Sequence of chain 1.B:
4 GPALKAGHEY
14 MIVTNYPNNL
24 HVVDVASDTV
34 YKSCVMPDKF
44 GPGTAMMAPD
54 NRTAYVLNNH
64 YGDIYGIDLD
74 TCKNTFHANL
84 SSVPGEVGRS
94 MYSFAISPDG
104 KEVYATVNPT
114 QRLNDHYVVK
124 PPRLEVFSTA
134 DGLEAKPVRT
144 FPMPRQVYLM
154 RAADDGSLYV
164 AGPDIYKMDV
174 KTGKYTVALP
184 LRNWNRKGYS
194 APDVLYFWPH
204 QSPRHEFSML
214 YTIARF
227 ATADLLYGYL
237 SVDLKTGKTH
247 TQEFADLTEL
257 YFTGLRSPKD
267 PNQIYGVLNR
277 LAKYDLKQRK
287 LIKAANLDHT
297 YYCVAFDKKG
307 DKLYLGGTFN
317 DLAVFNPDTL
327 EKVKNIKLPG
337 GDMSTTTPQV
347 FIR

This protein binds this small molecule.
Small molecule (SMILES): NNc1ccc([N+](=O)[O-])cc1

Binding-site contacts:
Ligand atom C3 contacts residue LEU198 of chain 1.B at 3.6 Å (hydrophobic).
Ligand atom C6 contacts residue PHE258 of chain 1.B at 3.9 Å (hydrophobic).
Ligand atom C6 contacts residue ASP33 of chain 1.C at 3.0 Å.
Ligand atom C5 contacts residue ASP33 of chain 1.C at 4.2 Å.
Ligand atom N1 contacts residue PRO13 of chain 1.C at 4.0 Å.
Ligand atom C1 contacts residue PHE258 of chain 1.B at 4.0 Å (hydrophobic).
Ligand atom C3 contacts residue ASP12 of chain 1.C at 4.3 Å.
Ligand atom C5 contacts residue GLY36 of chain 1.C at 3.6 Å.
Ligand atom C6 contacts residue GLY36 of chain 1.C at 3.1 Å.
Ligand atom C2 contacts residue ASP12 of chain 1.C at 3.3 Å.
Ligand atom N2 contacts residue GLY36 of chain 1.C at 4.1 Å.
Ligand atom N4 contacts residue THR341 of chain 1.B at 4.3 Å.
Ligand atom C3 contacts residue PHE258 of chain 1.B at 4.0 Å (hydrophobic).
Ligand atom C2 contacts residue TRQ43 of chain 1.C at 4.2 Å.
Ligand atom C6 contacts residue CYS37 of chain 1.C at 4.2 Å (hydrophobic).
Ligand atom N4 contacts residue PHE200 of chain 1.B at 3.9 Å.
Ligand atom N1 contacts residue TRQ43 of chain 1.C at 1.4 Å.
Ligand atom N2 contacts residue TRQ43 of chain 1.C at 2.4 Å.
Ligand atom C1 contacts residue GLY36 of chain 1.C at 3.7 Å.
Ligand atom C2 contacts residue PHE258 of chain 1.B at 3.8 Å (hydrophobic).
Ligand atom C5 contacts residue TYR298 of chain 1.B at 3.9 Å (hydrophobic).
Ligand atom N2 contacts residue ASP12 of chain 1.C at 3.5 Å (salt-bridge).
Ligand atom N1 contacts residue ASP12 of chain 1.C at 2.8 Å (salt-bridge).
Ligand atom O4 contacts residue PHE200 of chain 1.B at 3.0 Å.
Ligand atom N1 contacts residue ASP33 of chain 1.C at 3.8 Å.
Ligand atom C1 contacts residue ASP33 of chain 1.C at 3.2 Å.
Ligand atom O3 contacts residue TRP201 of chain 1.B at 2.9 Å.
Ligand atom O4 contacts residue LEU198 of chain 1.B at 3.4 Å.
Ligand atom C4 contacts residue PHE258 of chain 1.B at 3.9 Å (hydrophobic).
Ligand atom C1 contacts residue TRQ43 of chain 1.C at 3.7 Å.
Ligand atom C6 contacts residue TYR298 of chain 1.B at 3.4 Å (hydrophobic).
Ligand atom C1 contacts residue ASP12 of chain 1.C at 3.8 Å.
Ligand atom N4 contacts residue TRP201 of chain 1.B at 3.3 Å.
Ligand atom O4 contacts residue TRP201 of chain 1.B at 3.1 Å.
Ligand atom O3 contacts residue THR341 of chain 1.B at 3.2 Å.
Ligand atom N2 contacts residue ASP33 of chain 1.C at 2.8 Å (salt-bridge).
Ligand atom C5 contacts residue THR341 of chain 1.B at 3.9 Å.
Ligand atom N1 contacts residue TRP42 of chain 1.C at 3.7 Å.
Ligand atom C4 contacts residue TRP201 of chain 1.B at 4.0 Å (hydrophobic).
Ligand atom C5 contacts residue PHE258 of chain 1.B at 3.8 Å (hydrophobic).

Sequence of chain 1.C:
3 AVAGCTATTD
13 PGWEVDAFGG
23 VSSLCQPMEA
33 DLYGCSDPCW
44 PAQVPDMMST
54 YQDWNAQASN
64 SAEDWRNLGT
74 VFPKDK